Sequence of chain 44.C:
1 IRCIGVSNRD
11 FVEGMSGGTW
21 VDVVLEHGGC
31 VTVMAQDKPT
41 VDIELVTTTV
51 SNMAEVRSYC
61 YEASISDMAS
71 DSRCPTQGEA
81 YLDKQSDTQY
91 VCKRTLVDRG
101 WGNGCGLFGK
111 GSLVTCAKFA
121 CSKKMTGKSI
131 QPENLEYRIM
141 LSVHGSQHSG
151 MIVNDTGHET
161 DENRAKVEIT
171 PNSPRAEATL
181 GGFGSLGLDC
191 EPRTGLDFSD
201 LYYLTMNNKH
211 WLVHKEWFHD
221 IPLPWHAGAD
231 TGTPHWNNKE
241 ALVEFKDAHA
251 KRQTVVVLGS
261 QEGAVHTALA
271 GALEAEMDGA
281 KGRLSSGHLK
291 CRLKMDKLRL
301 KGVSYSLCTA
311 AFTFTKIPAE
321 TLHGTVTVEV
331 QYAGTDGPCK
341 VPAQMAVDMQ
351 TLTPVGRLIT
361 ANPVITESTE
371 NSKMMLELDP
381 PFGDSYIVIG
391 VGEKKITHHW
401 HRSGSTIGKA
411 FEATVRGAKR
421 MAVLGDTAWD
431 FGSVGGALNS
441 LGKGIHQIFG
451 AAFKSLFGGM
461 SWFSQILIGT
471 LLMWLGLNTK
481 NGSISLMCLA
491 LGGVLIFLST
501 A

The small molecule below binds the protein below.
Small molecule (SMILES): CC(=O)N[C@H]1[C@H](O[C@H]2[C@H](O)[C@@H](NC(C)=O)CO[C@@H]2CO)O[C@H](CO)[C@@H](O)[C@@H]1O

Binding-site contacts:
Ligand atom N2 contacts residue THR156 of chain 44.C at 3.6 Å (h-bond).
Ligand atom C7 contacts residue THR156 of chain 44.C at 3.9 Å.
Ligand atom C6 contacts residue MET151 of chain 44.C at 4.5 Å (hydrophobic).
Ligand atom O7 contacts residue ASN154 of chain 44.C at 2.6 Å (h-bond).
Ligand atom O5 contacts residue ASN154 of chain 44.C at 4.0 Å.
Ligand atom C8 contacts residue ASN154 of chain 44.C at 3.6 Å.
Ligand atom C2 contacts residue ASN154 of chain 44.C at 3.5 Å.
Ligand atom C8 contacts residue THR156 of chain 44.C at 4.0 Å.
Ligand atom C1 contacts residue THR156 of chain 44.C at 3.6 Å.
Ligand atom C2 contacts residue THR156 of chain 44.C at 4.2 Å.
Ligand atom O6 contacts residue MET151 of chain 44.C at 3.4 Å.
Ligand atom C7 contacts residue ASN154 of chain 44.C at 3.3 Å.
Ligand atom N2 contacts residue ASN154 of chain 44.C at 3.8 Å.
Ligand atom C1 contacts residue ASN154 of chain 44.C at 3.4 Å.